Sequence of chain 2.A:
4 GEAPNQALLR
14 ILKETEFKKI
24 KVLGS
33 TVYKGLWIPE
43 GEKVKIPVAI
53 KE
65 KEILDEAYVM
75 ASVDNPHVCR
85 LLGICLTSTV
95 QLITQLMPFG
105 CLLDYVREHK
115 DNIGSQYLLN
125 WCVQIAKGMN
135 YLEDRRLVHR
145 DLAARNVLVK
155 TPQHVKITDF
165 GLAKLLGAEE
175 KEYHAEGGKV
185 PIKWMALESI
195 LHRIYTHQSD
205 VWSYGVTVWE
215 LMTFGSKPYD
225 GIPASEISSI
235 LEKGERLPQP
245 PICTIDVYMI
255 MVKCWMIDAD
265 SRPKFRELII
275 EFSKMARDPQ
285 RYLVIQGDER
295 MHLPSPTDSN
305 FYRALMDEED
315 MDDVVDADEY

The protein below binds the small molecule below.
Small molecule (SMILES): CN(C)CCCC(=O)Nc1cc2c(Nc3ccc(F)c(Cl)c3)ncnc2cc1O[C@H]1CCOC1

Binding-site contacts:
Ligand atom C14 contacts residue THR98 of chain 2.A at 3.7 Å.
Ligand atom N3 contacts residue MET101 of chain 2.A at 3.3 Å (h-bond).
Ligand atom N3 contacts residue ALA51 of chain 2.A at 3.5 Å.
Ligand atom N3 contacts residue LEU100 of chain 2.A at 3.7 Å.
Ligand atom C1 contacts residue MET101 of chain 2.A at 3.8 Å (hydrophobic).
Ligand atom C1 contacts residue ALA51 of chain 2.A at 3.0 Å (hydrophobic).
Ligand atom C13 contacts residue LYS53 of chain 2.A at 3.5 Å.
Ligand atom C12 contacts residue THR98 of chain 2.A at 3.8 Å.
Ligand atom C9 contacts residue GLY104 of chain 2.A at 3.6 Å.
Ligand atom O29 contacts residue CYS105 of chain 2.A at 3.2 Å.
Ligand atom C15 contacts residue LYS53 of chain 2.A at 3.6 Å.
Ligand atom O23 contacts residue LYS36 of chain 2.A at 3.2 Å.
Ligand atom C4 contacts residue LEU152 of chain 2.A at 3.4 Å (hydrophobic).
Ligand atom C30 contacts residue ASP108 of chain 2.A at 3.8 Å.
Ligand atom N32 contacts residue CYS105 of chain 2.A at 3.6 Å (h-bond).
Ligand atom C21 contacts residue PRO102 of chain 2.A at 3.6 Å (hydrophobic).
Ligand atom CL1 contacts residue LEU96 of chain 2.A at 3.7 Å.
Ligand atom F18 contacts residue MET74 of chain 2.A at 3.1 Å.
Ligand atom C21 contacts residue GLY104 of chain 2.A at 3.4 Å.
Ligand atom C30 contacts residue CYS105 of chain 2.A at 1.8 Å (hydrophobic).
Ligand atom N2 contacts residue LEU152 of chain 2.A at 3.6 Å.
Ligand atom C25 contacts residue PRO102 of chain 2.A at 3.5 Å (hydrophobic).
Ligand atom C27 contacts residue CYS105 of chain 2.A at 3.5 Å (hydrophobic).
Ligand atom C22 contacts residue PRO102 of chain 2.A at 3.8 Å (hydrophobic).
Ligand atom C10 contacts residue MET101 of chain 2.A at 3.3 Å (hydrophobic).
Ligand atom C1 contacts residue GLN99 of chain 2.A at 3.7 Å.
Ligand atom N11 contacts residue LEU152 of chain 2.A at 3.7 Å.
Ligand atom F18 contacts residue LEU96 of chain 2.A at 3.8 Å.
Ligand atom F18 contacts residue LYS53 of chain 2.A at 3.5 Å.
Ligand atom C31 contacts residue CYS105 of chain 2.A at 2.8 Å (hydrophobic).
Ligand atom O23 contacts residue PRO102 of chain 2.A at 3.7 Å.
Ligand atom F18 contacts residue GLU70 of chain 2.A at 3.3 Å.
Ligand atom C21 contacts residue MET101 of chain 2.A at 3.6 Å (hydrophobic).
Ligand atom C28 contacts residue CYS105 of chain 2.A at 2.9 Å (hydrophobic).
Ligand atom C31 contacts residue ASP108 of chain 2.A at 3.6 Å.
Ligand atom N2 contacts residue ALA51 of chain 2.A at 3.5 Å.
Ligand atom CL1 contacts residue THR98 of chain 2.A at 3.2 Å.
Ligand atom O29 contacts residue LEU152 of chain 2.A at 3.6 Å.
Ligand atom O20 contacts residue GLY104 of chain 2.A at 3.3 Å.
Ligand atom C25 contacts residue GLY104 of chain 2.A at 3.8 Å.